The small molecule below binds the protein below.
Small molecule (SMILES): CC(=O)N[C@@H]1[C@@H](O)[C@H](O)[C@@H](CO)O[C@H]1O

Sequence of chain 1.A:
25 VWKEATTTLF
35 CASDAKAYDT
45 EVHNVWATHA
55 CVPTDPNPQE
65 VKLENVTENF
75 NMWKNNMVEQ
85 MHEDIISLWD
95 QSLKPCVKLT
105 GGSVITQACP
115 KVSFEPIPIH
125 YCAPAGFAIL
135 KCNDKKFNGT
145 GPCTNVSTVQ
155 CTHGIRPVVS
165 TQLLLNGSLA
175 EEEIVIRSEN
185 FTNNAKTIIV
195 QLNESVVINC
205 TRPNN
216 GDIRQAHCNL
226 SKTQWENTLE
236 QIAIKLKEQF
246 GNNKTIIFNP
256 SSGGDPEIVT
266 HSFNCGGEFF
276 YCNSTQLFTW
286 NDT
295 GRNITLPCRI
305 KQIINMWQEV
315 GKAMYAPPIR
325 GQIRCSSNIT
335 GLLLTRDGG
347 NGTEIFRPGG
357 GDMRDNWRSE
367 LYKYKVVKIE

Binding-site contacts:
Ligand atom C8 contacts residue VAL70 of chain 1.A at 3.8 Å (hydrophobic).
Ligand atom C1 contacts residue ASN69 of chain 1.A at 3.2 Å.
Ligand atom C7 contacts residue ASN69 of chain 1.A at 3.3 Å.
Ligand atom C2 contacts residue ASN69 of chain 1.A at 3.1 Å.
Ligand atom O7 contacts residue ASN69 of chain 1.A at 3.6 Å.
Ligand atom O5 contacts residue ASN69 of chain 1.A at 4.0 Å.
Ligand atom N2 contacts residue ASN69 of chain 1.A at 3.0 Å (h-bond).
Ligand atom C8 contacts residue ASN69 of chain 1.A at 3.8 Å.